Sequence of chain 1.F:
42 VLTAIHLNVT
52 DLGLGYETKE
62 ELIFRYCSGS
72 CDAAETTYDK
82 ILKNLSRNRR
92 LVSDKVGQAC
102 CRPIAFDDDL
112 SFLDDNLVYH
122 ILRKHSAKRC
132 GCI

The small molecule below binds the protein below.
Small molecule (SMILES): CC(=O)N[C@H]1[C@H](O[C@H]2[C@H](O)[C@@H](NC(C)=O)CO[C@@H]2CO)O[C@H](CO)[C@@H](O)[C@@H]1O

Binding-site contacts:
Ligand atom O7 contacts residue ASP52 of chain 1.F at 3.4 Å (salt-bridge).
Ligand atom C3 contacts residue ASN49 of chain 1.F at 3.8 Å.
Ligand atom C8 contacts residue LEU48 of chain 1.F at 3.9 Å (hydrophobic).
Ligand atom C8 contacts residue GLU62 of chain 1.F at 4.1 Å.
Ligand atom C5 contacts residue ASN49 of chain 1.F at 3.6 Å.
Ligand atom N2 contacts residue ASN49 of chain 1.F at 3.0 Å (h-bond).
Ligand atom C2 contacts residue ASN49 of chain 1.F at 2.5 Å.
Ligand atom C7 contacts residue ASN49 of chain 1.F at 3.4 Å.
Ligand atom C8 contacts residue ASN49 of chain 1.F at 4.2 Å.
Ligand atom C4 contacts residue ASN49 of chain 1.F at 4.2 Å.
Ligand atom O5 contacts residue ASN49 of chain 1.F at 2.3 Å (h-bond).
Ligand atom O7 contacts residue ASN49 of chain 1.F at 3.3 Å (h-bond).
Ligand atom C7 contacts residue LEU48 of chain 1.F at 4.2 Å (hydrophobic).
Ligand atom C7 contacts residue ASP52 of chain 1.F at 4.5 Å.
Ligand atom C8 contacts residue HIS47 of chain 1.F at 3.2 Å.
Ligand atom C1 contacts residue ASN49 of chain 1.F at 1.4 Å.
Ligand atom C7 contacts residue HIS47 of chain 1.F at 3.9 Å.
Ligand atom O7 contacts residue LEU48 of chain 1.F at 3.6 Å.
Ligand atom O7 contacts residue HIS47 of chain 1.F at 3.6 Å (h-bond).